A protein and the small-molecule ligand that binds it are described below.
Small molecule (SMILES): CC(=O)N[C@@H]1[C@@H](O)[C@H](O)[C@@H](CO)O[C@H]1O

Sequence of chain 1.C:
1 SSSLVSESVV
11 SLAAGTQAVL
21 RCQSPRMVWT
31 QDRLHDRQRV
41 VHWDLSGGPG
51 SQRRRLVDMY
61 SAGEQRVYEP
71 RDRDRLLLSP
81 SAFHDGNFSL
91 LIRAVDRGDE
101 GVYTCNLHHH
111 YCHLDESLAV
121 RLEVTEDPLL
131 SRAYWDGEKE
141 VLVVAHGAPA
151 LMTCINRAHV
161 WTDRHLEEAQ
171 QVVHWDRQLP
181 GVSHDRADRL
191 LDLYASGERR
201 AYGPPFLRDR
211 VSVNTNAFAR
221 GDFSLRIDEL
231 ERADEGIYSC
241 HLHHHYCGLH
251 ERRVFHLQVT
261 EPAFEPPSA

Binding-site contacts:
Ligand atom O6 contacts residue SER79 of chain 1.C at 2.5 Å (h-bond).
Ligand atom O5 contacts residue SER79 of chain 1.C at 3.8 Å.
Ligand atom C3 contacts residue ASN87 of chain 1.C at 3.8 Å.
Ligand atom O6 contacts residue LEU91 of chain 1.C at 3.9 Å.
Ligand atom C2 contacts residue ASN87 of chain 1.C at 2.5 Å.
Ligand atom C5 contacts residue ASN87 of chain 1.C at 3.7 Å.
Ligand atom C7 contacts residue ASN87 of chain 1.C at 3.9 Å.
Ligand atom C1 contacts residue ASN87 of chain 1.C at 1.4 Å.
Ligand atom C8 contacts residue ILE155 of chain 1.C at 3.7 Å (hydrophobic).
Ligand atom C6 contacts residue SER79 of chain 1.C at 3.6 Å.
Ligand atom O7 contacts residue ASN87 of chain 1.C at 4.4 Å.
Ligand atom N2 contacts residue ASN87 of chain 1.C at 2.9 Å (h-bond).
Ligand atom O5 contacts residue ASN87 of chain 1.C at 2.4 Å (h-bond).
Ligand atom C5 contacts residue SER79 of chain 1.C at 4.3 Å.
Ligand atom C4 contacts residue ASN87 of chain 1.C at 4.2 Å.